Sequence of chain 1.B:
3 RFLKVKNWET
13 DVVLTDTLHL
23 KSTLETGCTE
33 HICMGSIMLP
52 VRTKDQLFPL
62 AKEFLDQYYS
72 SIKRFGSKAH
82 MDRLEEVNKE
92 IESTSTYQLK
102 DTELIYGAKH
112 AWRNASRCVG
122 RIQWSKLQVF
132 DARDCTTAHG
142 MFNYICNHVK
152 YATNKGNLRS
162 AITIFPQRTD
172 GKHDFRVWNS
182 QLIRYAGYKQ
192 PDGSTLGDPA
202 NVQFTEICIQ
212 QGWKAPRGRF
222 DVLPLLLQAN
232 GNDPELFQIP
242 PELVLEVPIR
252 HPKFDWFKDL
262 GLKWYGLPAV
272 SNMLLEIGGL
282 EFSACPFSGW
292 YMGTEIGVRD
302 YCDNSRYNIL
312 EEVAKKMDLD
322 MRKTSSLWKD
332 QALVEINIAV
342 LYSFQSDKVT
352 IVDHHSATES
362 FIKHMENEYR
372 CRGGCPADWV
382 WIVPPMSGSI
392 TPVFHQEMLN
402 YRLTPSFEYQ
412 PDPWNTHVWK

Binding-site contacts:
Ligand atom O4 contacts residue ASP413 of chain 1.B at 2.6 Å (salt-bridge).
Ligand atom O5 contacts residue ALA201 of chain 1.B at 2.9 Å (h-bond).
Ligand atom C1 contacts residue ASN273 of chain 1.B at 3.5 Å.
Ligand atom C6 contacts residue PHE205 of chain 1.B at 3.7 Å (hydrophobic).
Ligand atom O1 contacts residue D7P1 of chain 1.L at 3.7 Å.
Ligand atom O6 contacts residue PHE205 of chain 1.B at 3.0 Å (h-bond).
Ligand atom O6 contacts residue GLN204 of chain 1.B at 3.5 Å (h-bond).
Ligand atom C2 contacts residue SER181 of chain 1.B at 3.7 Å.
Ligand atom C4 contacts residue TRP415 of chain 1.B at 4.1 Å (hydrophobic).
Ligand atom O5 contacts residue ARG185 of chain 1.B at 3.7 Å.
Ligand atom C6 contacts residue ALA201 of chain 1.B at 3.9 Å (hydrophobic).
Ligand atom O1 contacts residue ARG185 of chain 1.B at 4.2 Å.
Ligand atom C3 contacts residue SER181 of chain 1.B at 3.6 Å.
Ligand atom C6 contacts residue TRP415 of chain 1.B at 3.7 Å (hydrophobic).
Ligand atom C5 contacts residue SER181 of chain 1.B at 4.2 Å.
Ligand atom C6 contacts residue GLN204 of chain 1.B at 4.2 Å.
Ligand atom O1 contacts residue ASN273 of chain 1.B at 3.1 Å (h-bond).
Ligand atom C3 contacts residue ASP413 of chain 1.B at 4.3 Å.
Ligand atom O1 contacts residue SER181 of chain 1.B at 3.7 Å.
Ligand atom C2 contacts residue ASP413 of chain 1.B at 3.6 Å.
Ligand atom C2 contacts residue ASN273 of chain 1.B at 3.8 Å.
Ligand atom O5 contacts residue ASN202 of chain 1.B at 3.2 Å (h-bond).
Ligand atom C6 contacts residue ASN202 of chain 1.B at 4.5 Å.
Ligand atom O2 contacts residue SER181 of chain 1.B at 2.8 Å (h-bond).
Ligand atom O6 contacts residue ALA201 of chain 1.B at 3.2 Å (h-bond).
Ligand atom C5 contacts residue ALA201 of chain 1.B at 3.3 Å (hydrophobic).
Ligand atom O2 contacts residue ASN273 of chain 1.B at 3.0 Å (h-bond).
Ligand atom C1 contacts residue D7P1 of chain 1.L at 3.8 Å.
Ligand atom O6 contacts residue ASN202 of chain 1.B at 3.2 Å.
Ligand atom C4 contacts residue SER181 of chain 1.B at 3.6 Å.
Ligand atom C1 contacts residue SER181 of chain 1.B at 4.3 Å.
Ligand atom O5 contacts residue SER181 of chain 1.B at 3.5 Å (h-bond).
Ligand atom O2 contacts residue ASP413 of chain 1.B at 2.8 Å (salt-bridge).
Ligand atom C4 contacts residue ASP413 of chain 1.B at 3.6 Å.
Ligand atom O6 contacts residue VAL203 of chain 1.B at 3.8 Å.
Ligand atom O4 contacts residue TRP415 of chain 1.B at 3.7 Å.

The protein below binds the small molecule below.
Small molecule (SMILES): OC[C@@H](O)[C@@H](O)[C@H](O)[C@H](O)CO